Binding-site contacts:
Ligand atom N2 contacts residue ASN339 of chain 1.A at 2.9 Å (h-bond).
Ligand atom C7 contacts residue ASN339 of chain 1.A at 3.2 Å.
Ligand atom O5 contacts residue ASN339 of chain 1.A at 2.4 Å (h-bond).
Ligand atom C8 contacts residue ASN339 of chain 1.A at 4.3 Å.
Ligand atom O7 contacts residue GLY335 of chain 1.A at 4.3 Å.
Ligand atom O7 contacts residue ASN339 of chain 1.A at 3.1 Å (h-bond).
Ligand atom C3 contacts residue ASN339 of chain 1.A at 3.8 Å.
Ligand atom C5 contacts residue ASN339 of chain 1.A at 3.7 Å.
Ligand atom C2 contacts residue ASN339 of chain 1.A at 2.4 Å.
Ligand atom C4 contacts residue ASN339 of chain 1.A at 4.2 Å.
Ligand atom C1 contacts residue ASN339 of chain 1.A at 1.4 Å.

Sequence of chain 1.A:
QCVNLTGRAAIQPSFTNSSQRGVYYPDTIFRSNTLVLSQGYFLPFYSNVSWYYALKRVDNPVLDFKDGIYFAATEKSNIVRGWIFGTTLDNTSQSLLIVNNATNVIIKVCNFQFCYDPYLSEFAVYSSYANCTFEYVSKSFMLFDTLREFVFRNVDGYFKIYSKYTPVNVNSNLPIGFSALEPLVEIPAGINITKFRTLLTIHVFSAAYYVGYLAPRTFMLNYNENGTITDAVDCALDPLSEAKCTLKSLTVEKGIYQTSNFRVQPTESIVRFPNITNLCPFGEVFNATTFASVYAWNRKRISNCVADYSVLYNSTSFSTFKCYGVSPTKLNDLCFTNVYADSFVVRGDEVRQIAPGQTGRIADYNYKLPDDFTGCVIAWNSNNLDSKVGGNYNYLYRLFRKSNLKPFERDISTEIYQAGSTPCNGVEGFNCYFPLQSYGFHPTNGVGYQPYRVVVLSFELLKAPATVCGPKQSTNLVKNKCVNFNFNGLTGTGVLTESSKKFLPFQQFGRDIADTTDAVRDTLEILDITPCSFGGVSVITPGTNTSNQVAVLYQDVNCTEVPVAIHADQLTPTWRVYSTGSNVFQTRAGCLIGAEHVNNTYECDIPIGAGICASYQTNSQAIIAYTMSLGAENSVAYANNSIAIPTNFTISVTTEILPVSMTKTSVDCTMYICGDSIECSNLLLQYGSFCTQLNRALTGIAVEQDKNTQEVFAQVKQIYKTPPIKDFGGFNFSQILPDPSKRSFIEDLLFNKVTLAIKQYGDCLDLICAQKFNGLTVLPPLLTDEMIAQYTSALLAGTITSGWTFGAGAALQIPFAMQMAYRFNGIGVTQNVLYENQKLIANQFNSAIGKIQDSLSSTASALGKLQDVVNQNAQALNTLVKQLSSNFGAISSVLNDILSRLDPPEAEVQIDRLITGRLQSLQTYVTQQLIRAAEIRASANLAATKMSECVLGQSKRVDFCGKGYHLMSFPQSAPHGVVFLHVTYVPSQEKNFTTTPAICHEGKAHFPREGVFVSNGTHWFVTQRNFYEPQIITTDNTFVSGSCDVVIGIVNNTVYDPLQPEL

A small-molecule ligand and the protein it binds are described below.
Small molecule (SMILES): CC(=O)N[C@@H]1[C@@H](O)[C@H](O)[C@@H](CO)O[C@H]1O